Sequence of chain 1.B:
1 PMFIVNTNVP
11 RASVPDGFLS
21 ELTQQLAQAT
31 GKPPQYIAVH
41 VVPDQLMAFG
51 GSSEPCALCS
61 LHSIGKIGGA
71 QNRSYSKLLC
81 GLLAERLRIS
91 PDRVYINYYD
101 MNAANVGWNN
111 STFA

This protein binds this small molecule.
Small molecule (SMILES): CN(Cc1cnc2[nH+]c(N)nc(N)c2n1)c1ccc(C(=O)N[C@@H](CCC(=O)O)C(=O)O)cc1

Binding-site contacts:
Ligand atom NA4 contacts residue PRO1 of chain 1.B at 3.9 Å.
Ligand atom NA2 contacts residue ILE64 of chain 1.B at 4.0 Å.
Ligand atom N1 contacts residue TYR36 of chain 1.B at 3.6 Å.
Ligand atom C4 contacts residue TYR36 of chain 1.B at 3.5 Å (hydrophobic).
Ligand atom N10 contacts residue TRP108 of chain 1.B at 3.7 Å.
Ligand atom C9 contacts residue TRP108 of chain 1.B at 3.4 Å (hydrophobic).
Ligand atom C6 contacts residue PHE113 of chain 1.B at 3.4 Å (hydrophobic).
Ligand atom C7 contacts residue PHE113 of chain 1.B at 3.5 Å (hydrophobic).
Ligand atom C14 contacts residue TRP108 of chain 1.B at 3.9 Å (hydrophobic).
Ligand atom NA2 contacts residue LYS32 of chain 1.B at 3.7 Å.
Ligand atom CM contacts residue PHE49 of chain 1.C at 3.9 Å (hydrophobic).
Ligand atom C7 contacts residue TYR36 of chain 1.B at 3.7 Å (hydrophobic).
Ligand atom NA4 contacts residue TYR95 of chain 1.C at 2.9 Å (h-bond).
Ligand atom N3 contacts residue TYR36 of chain 1.B at 3.9 Å.
Ligand atom C6 contacts residue TYR36 of chain 1.B at 3.7 Å (hydrophobic).
Ligand atom O contacts residue GLN35 of chain 1.B at 3.6 Å.
Ligand atom NA4 contacts residue EDO1 of chain 1.L at 3.1 Å (h-bond).
Ligand atom C13 contacts residue TYR36 of chain 1.B at 3.6 Å (hydrophobic).
Ligand atom CA contacts residue EDO1 of chain 1.M at 4.0 Å.
Ligand atom CM contacts residue TRP108 of chain 1.B at 3.7 Å (hydrophobic).
Ligand atom CM contacts residue TYR95 of chain 1.C at 3.4 Å (hydrophobic).
Ligand atom N5 contacts residue TYR95 of chain 1.C at 3.8 Å.
Ligand atom N8 contacts residue TYR36 of chain 1.B at 3.5 Å.
Ligand atom C8A contacts residue TYR36 of chain 1.B at 3.4 Å (hydrophobic).
Ligand atom CM contacts residue TYR36 of chain 1.B at 4.0 Å (hydrophobic).
Ligand atom C15 contacts residue GLN35 of chain 1.B at 3.6 Å.
Ligand atom C4 contacts residue PHE113 of chain 1.B at 4.0 Å (hydrophobic).
Ligand atom C9 contacts residue PHE113 of chain 1.B at 4.0 Å (hydrophobic).
Ligand atom CM contacts residue GLN35 of chain 1.B at 3.6 Å.
Ligand atom N5 contacts residue TYR36 of chain 1.B at 3.7 Å.
Ligand atom N3 contacts residue ILE64 of chain 1.B at 3.9 Å.
Ligand atom N10 contacts residue TYR36 of chain 1.B at 3.6 Å.
Ligand atom N8 contacts residue PHE113 of chain 1.B at 3.6 Å.
Ligand atom NA4 contacts residue TYR36 of chain 1.B at 3.8 Å.
Ligand atom N5 contacts residue PHE113 of chain 1.B at 3.2 Å.
Ligand atom C16 contacts residue GLN35 of chain 1.B at 3.7 Å.
Ligand atom C4A contacts residue PHE113 of chain 1.B at 3.5 Å (hydrophobic).
Ligand atom C14 contacts residue TYR36 of chain 1.B at 3.8 Å (hydrophobic).
Ligand atom C8A contacts residue PHE113 of chain 1.B at 3.7 Å (hydrophobic).
Ligand atom C4A contacts residue TYR36 of chain 1.B at 3.4 Å (hydrophobic).

Sequence of chain 1.C:
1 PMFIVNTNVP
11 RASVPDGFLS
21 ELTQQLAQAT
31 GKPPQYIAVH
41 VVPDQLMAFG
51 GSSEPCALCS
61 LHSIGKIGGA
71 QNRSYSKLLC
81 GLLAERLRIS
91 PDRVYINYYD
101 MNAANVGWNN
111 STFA